Binding-site contacts:
Ligand atom O16 contacts residue ARG90 of chain 1.R at 4.3 Å.
Ligand atom C8 contacts residue ARG90 of chain 1.R at 4.2 Å.
Ligand atom C58 contacts residue HGR1 of chain 1.FQA at 3.3 Å.
Ligand atom N53 contacts residue HGR1 of chain 1.FQA at 4.2 Å.
Ligand atom C57 contacts residue HGR1 of chain 1.FQA at 3.9 Å.
Ligand atom O5 contacts residue ARG90 of chain 1.R at 4.2 Å.
Ligand atom C49 contacts residue HGR1 of chain 1.FQA at 4.3 Å.
Ligand atom C54 contacts residue HGR1 of chain 1.FQA at 3.7 Å.
Ligand atom C14 contacts residue ARG90 of chain 1.R at 4.5 Å.

The protein below binds the small molecule below.
Small molecule (SMILES): CC[C@H]1OC(=O)[C@H](C)C(=O)[C@H](C)[C@@H](O[C@@H]2O[C@H](C)C[C@H](N(C)C)[C@H]2O)[C@](C)(OC)C[C@@H](C)C(=O)[C@H](C)[C@H]2N(CCCCn3cnc(-c4cccnc4)c3)C(=O)O[C@]12C

Sequence of chain 1.R:
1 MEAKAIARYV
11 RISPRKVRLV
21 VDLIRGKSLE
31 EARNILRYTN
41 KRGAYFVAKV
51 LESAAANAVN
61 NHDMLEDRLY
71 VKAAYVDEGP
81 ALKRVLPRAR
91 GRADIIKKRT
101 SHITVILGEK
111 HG